Binding-site contacts:
Ligand atom N contacts residue SER117 of chain 1.D at 2.9 Å (h-bond).
Ligand atom NH1 contacts residue PHE309 of chain 1.D at 3.3 Å (h-bond).
Ligand atom NH2 contacts residue GLY280 of chain 1.D at 3.0 Å (h-bond).
Ligand atom NH1 contacts residue THR306 of chain 1.D at 2.9 Å (h-bond).
Ligand atom NH2 contacts residue THR306 of chain 1.D at 3.1 Å (h-bond).
Ligand atom CZ contacts residue ASP310 of chain 1.D at 3.9 Å.
Ligand atom CG contacts residue ASP310 of chain 1.D at 3.6 Å.
Ligand atom NE contacts residue LEU279 of chain 1.D at 3.6 Å.
Ligand atom CA contacts residue VAL118 of chain 1.D at 3.3 Å (hydrophobic).
Ligand atom C contacts residue GLU283 of chain 1.D at 3.5 Å.
Ligand atom O contacts residue ILE286 of chain 1.D at 3.0 Å (h-bond).
Ligand atom OXT contacts residue VAL118 of chain 1.D at 3.1 Å (h-bond).
Ligand atom O contacts residue GLY285 of chain 1.D at 3.4 Å (h-bond).
Ligand atom C contacts residue VAL118 of chain 1.D at 3.8 Å (hydrophobic).
Ligand atom CZ contacts residue THR306 of chain 1.D at 3.4 Å.
Ligand atom C contacts residue CYS284 of chain 1.D at 3.9 Å (hydrophobic).
Ligand atom NH1 contacts residue SER305 of chain 1.D at 3.7 Å.
Ligand atom CB contacts residue ASP310 of chain 1.D at 3.5 Å.
Ligand atom CD contacts residue LEU279 of chain 1.D at 3.9 Å (hydrophobic).
Ligand atom CZ contacts residue GLY280 of chain 1.D at 3.4 Å.
Ligand atom N contacts residue VAL118 of chain 1.D at 2.7 Å (h-bond).
Ligand atom C contacts residue GLY285 of chain 1.D at 3.9 Å.
Ligand atom CB contacts residue VAL287 of chain 1.D at 3.6 Å (hydrophobic).
Ligand atom N contacts residue GLU283 of chain 1.D at 3.1 Å (salt-bridge).
Ligand atom OXT contacts residue GLU283 of chain 1.D at 3.6 Å (salt-bridge).
Ligand atom OXT contacts residue CYS284 of chain 1.D at 3.6 Å.
Ligand atom CA contacts residue GLU283 of chain 1.D at 3.2 Å.
Ligand atom CZ contacts residue LEU119 of chain 1.D at 3.8 Å (hydrophobic).
Ligand atom OXT contacts residue GLY285 of chain 1.D at 3.9 Å.
Ligand atom CD contacts residue ASP310 of chain 1.D at 3.5 Å.
Ligand atom CG contacts residue LEU119 of chain 1.D at 3.7 Å (hydrophobic).
Ligand atom OXT contacts residue SER117 of chain 1.D at 3.7 Å.
Ligand atom NE contacts residue GLY280 of chain 1.D at 2.9 Å (h-bond).
Ligand atom NH2 contacts residue PHE307 of chain 1.D at 3.0 Å (h-bond).
Ligand atom NH1 contacts residue ASP310 of chain 1.D at 2.8 Å (salt-bridge).
Ligand atom NH2 contacts residue PHE281 of chain 1.D at 3.9 Å.
Ligand atom CG contacts residue VAL118 of chain 1.D at 3.2 Å (hydrophobic).
Ligand atom O contacts residue VAL287 of chain 1.D at 3.1 Å (h-bond).
Ligand atom CG contacts residue SER305 of chain 1.D at 3.9 Å.
Ligand atom CB contacts residue VAL118 of chain 1.D at 3.1 Å (hydrophobic).

The small molecule below binds the protein below.
Small molecule (SMILES): NC(=[NH2+])NCCC[C@H](N)C(=O)O

Sequence of chain 1.D:
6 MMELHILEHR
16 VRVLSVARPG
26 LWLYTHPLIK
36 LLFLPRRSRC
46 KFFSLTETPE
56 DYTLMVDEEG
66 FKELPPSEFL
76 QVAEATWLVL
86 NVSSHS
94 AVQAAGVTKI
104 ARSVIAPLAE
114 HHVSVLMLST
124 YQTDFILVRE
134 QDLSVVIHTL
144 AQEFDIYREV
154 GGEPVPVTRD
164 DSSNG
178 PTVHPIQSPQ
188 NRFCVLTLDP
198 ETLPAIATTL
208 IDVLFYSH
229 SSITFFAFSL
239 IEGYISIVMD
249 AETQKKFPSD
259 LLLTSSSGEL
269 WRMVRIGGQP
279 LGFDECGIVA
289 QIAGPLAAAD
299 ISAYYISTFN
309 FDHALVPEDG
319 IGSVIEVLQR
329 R